Sequence of chain 1.A:
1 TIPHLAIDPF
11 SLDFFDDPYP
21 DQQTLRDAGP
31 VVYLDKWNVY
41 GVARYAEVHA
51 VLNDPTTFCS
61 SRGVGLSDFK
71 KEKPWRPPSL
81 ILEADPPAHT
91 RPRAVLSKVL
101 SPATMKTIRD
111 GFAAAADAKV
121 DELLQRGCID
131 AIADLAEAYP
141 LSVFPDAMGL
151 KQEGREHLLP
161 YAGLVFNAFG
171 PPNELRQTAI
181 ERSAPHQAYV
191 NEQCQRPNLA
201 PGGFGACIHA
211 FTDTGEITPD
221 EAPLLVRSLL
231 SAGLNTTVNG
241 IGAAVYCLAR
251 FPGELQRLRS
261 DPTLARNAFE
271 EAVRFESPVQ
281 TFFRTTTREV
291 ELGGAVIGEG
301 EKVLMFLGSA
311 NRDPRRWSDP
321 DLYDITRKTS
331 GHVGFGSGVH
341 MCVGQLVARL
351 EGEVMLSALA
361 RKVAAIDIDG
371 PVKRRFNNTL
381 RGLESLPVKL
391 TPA

Binding-site contacts:
Ligand atom C5 contacts residue LEU82 of chain 1.A at 3.8 Å (hydrophobic).
Ligand atom O1 contacts residue ARG76 of chain 1.A at 3.0 Å (salt-bridge).
Ligand atom O2 contacts residue SER79 of chain 1.A at 2.6 Å (h-bond).
Ligand atom C1 contacts residue SER228 of chain 1.A at 3.3 Å.
Ligand atom C2 contacts residue ALA232 of chain 1.A at 4.2 Å (hydrophobic).
Ligand atom O3 contacts residue ALA232 of chain 1.A at 4.0 Å.
Ligand atom C3 contacts residue LEU82 of chain 1.A at 3.5 Å (hydrophobic).
Ligand atom C6 contacts residue PHE166 of chain 1.A at 3.8 Å (hydrophobic).
Ligand atom C4 contacts residue LEU82 of chain 1.A at 3.6 Å (hydrophobic).
Ligand atom O1 contacts residue SER231 of chain 1.A at 3.6 Å.
Ligand atom O2 contacts residue LEU82 of chain 1.A at 3.6 Å.
Ligand atom C3 contacts residue HEM1 of chain 1.B at 3.6 Å.
Ligand atom C1 contacts residue SER79 of chain 1.A at 3.5 Å.
Ligand atom O2 contacts residue ILE81 of chain 1.A at 3.6 Å.
Ligand atom C8 contacts residue ALA232 of chain 1.A at 4.2 Å (hydrophobic).
Ligand atom C3 contacts residue ALA232 of chain 1.A at 4.0 Å (hydrophobic).
Ligand atom C6 contacts residue LEU82 of chain 1.A at 3.9 Å (hydrophobic).
Ligand atom C6 contacts residue ALA232 of chain 1.A at 3.7 Å (hydrophobic).
Ligand atom C1 contacts residue ARG76 of chain 1.A at 4.0 Å.
Ligand atom C7 contacts residue SER231 of chain 1.A at 3.8 Å.
Ligand atom O1 contacts residue SER228 of chain 1.A at 3.5 Å (h-bond).
Ligand atom C2 contacts residue LEU82 of chain 1.A at 3.6 Å (hydrophobic).
Ligand atom C4 contacts residue HEM1 of chain 1.B at 3.6 Å.
Ligand atom C5 contacts residue ALA232 of chain 1.A at 3.5 Å (hydrophobic).
Ligand atom C1 contacts residue LEU82 of chain 1.A at 4.0 Å (hydrophobic).
Ligand atom C6 contacts residue VAL165 of chain 1.A at 4.3 Å (hydrophobic).
Ligand atom O1 contacts residue SER79 of chain 1.A at 3.8 Å.
Ligand atom O3 contacts residue PHE166 of chain 1.A at 3.1 Å.
Ligand atom C8 contacts residue PHE282 of chain 1.A at 3.9 Å (hydrophobic).
Ligand atom O3 contacts residue PHE282 of chain 1.A at 3.6 Å.
Ligand atom C6 contacts residue PHE169 of chain 1.A at 4.0 Å (hydrophobic).
Ligand atom C4 contacts residue ALA232 of chain 1.A at 3.7 Å (hydrophobic).
Ligand atom C8 contacts residue PHE166 of chain 1.A at 4.0 Å (hydrophobic).
Ligand atom O2 contacts residue SER228 of chain 1.A at 2.6 Å (h-bond).
Ligand atom C7 contacts residue VAL165 of chain 1.A at 4.2 Å (hydrophobic).
Ligand atom C7 contacts residue ALA232 of chain 1.A at 4.0 Å (hydrophobic).
Ligand atom C7 contacts residue LEU82 of chain 1.A at 3.8 Å (hydrophobic).
Ligand atom C5 contacts residue PHE166 of chain 1.A at 3.9 Å (hydrophobic).
Ligand atom C7 contacts residue ARG76 of chain 1.A at 4.0 Å.
Ligand atom C8 contacts residue HEM1 of chain 1.B at 3.2 Å.

The small molecule below binds the protein below.
Small molecule (SMILES): COc1ccc(C(=O)O)cc1